Sequence of chain 1.D:
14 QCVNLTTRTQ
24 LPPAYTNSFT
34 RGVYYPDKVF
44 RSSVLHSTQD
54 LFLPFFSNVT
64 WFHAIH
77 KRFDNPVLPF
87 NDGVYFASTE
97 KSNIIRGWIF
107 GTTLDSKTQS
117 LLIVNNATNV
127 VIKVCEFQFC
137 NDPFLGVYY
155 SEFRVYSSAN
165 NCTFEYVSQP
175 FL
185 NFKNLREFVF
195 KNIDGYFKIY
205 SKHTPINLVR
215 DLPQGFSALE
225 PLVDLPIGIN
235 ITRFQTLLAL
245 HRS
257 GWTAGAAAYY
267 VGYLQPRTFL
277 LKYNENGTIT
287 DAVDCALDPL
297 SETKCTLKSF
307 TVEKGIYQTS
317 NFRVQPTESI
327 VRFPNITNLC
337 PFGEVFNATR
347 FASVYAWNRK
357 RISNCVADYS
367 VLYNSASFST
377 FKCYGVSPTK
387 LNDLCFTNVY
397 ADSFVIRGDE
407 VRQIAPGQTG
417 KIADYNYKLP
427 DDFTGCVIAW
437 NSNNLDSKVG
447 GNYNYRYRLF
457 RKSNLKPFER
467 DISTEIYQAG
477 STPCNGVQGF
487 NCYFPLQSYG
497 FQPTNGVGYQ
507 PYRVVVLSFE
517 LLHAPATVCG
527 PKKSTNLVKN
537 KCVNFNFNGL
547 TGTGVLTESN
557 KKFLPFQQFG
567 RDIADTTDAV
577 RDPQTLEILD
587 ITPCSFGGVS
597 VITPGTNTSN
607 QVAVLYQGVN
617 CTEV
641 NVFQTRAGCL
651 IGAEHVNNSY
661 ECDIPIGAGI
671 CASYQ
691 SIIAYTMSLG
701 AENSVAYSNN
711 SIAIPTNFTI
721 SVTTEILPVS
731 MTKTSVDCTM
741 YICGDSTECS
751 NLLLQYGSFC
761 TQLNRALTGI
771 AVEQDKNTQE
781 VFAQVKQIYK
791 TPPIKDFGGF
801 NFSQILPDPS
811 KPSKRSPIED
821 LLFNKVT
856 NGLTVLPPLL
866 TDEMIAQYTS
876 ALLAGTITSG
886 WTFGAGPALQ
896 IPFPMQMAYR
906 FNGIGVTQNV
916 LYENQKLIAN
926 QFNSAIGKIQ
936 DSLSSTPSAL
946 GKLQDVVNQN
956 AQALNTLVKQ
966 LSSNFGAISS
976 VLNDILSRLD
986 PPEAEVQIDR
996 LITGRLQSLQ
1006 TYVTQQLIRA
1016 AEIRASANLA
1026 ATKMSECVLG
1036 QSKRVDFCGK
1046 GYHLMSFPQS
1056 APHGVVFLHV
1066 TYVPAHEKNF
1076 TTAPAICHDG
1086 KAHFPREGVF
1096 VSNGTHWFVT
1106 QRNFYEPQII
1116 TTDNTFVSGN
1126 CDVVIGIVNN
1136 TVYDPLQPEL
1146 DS

Binding-site contacts:
Ligand atom C4 contacts residue ASN1074 of chain 1.F at 4.2 Å.
Ligand atom C6 contacts residue ALA706 of chain 1.F at 4.1 Å (hydrophobic).
Ligand atom C5 contacts residue ASN1074 of chain 1.F at 3.7 Å.
Ligand atom C8 contacts residue LYS1073 of chain 1.F at 3.9 Å.
Ligand atom C7 contacts residue ALA706 of chain 1.F at 3.9 Å (hydrophobic).
Ligand atom N2 contacts residue ASN1074 of chain 1.F at 2.9 Å (h-bond).
Ligand atom O7 contacts residue SER704 of chain 1.F at 4.2 Å.
Ligand atom C8 contacts residue ASN1074 of chain 1.F at 3.9 Å.
Ligand atom C8 contacts residue GLU1072 of chain 1.F at 3.3 Å.
Ligand atom C7 contacts residue ASN1074 of chain 1.F at 3.2 Å.
Ligand atom C8 contacts residue ALA706 of chain 1.F at 4.1 Å (hydrophobic).
Ligand atom C1 contacts residue ASN1074 of chain 1.F at 1.4 Å.
Ligand atom C3 contacts residue ASN1074 of chain 1.F at 3.8 Å.
Ligand atom O7 contacts residue ALA706 of chain 1.F at 3.4 Å.
Ligand atom C1 contacts residue GLN895 of chain 1.D at 4.5 Å.
Ligand atom O4 contacts residue ALA706 of chain 1.F at 4.2 Å.
Ligand atom C2 contacts residue ASN1074 of chain 1.F at 2.5 Å.
Ligand atom O5 contacts residue ASN1074 of chain 1.F at 2.4 Å (h-bond).
Ligand atom O7 contacts residue ASN1074 of chain 1.F at 3.2 Å (h-bond).
Ligand atom C5 contacts residue ALA706 of chain 1.F at 3.8 Å (hydrophobic).

A protein and the small-molecule ligand that binds it are described below.
Small molecule (SMILES): CC(=O)N[C@H]1[C@H](O[C@H]2[C@H](O)[C@@H](NC(C)=O)CO[C@@H]2CO)O[C@H](CO)[C@@H](O)[C@@H]1O

Sequence of chain 1.F:
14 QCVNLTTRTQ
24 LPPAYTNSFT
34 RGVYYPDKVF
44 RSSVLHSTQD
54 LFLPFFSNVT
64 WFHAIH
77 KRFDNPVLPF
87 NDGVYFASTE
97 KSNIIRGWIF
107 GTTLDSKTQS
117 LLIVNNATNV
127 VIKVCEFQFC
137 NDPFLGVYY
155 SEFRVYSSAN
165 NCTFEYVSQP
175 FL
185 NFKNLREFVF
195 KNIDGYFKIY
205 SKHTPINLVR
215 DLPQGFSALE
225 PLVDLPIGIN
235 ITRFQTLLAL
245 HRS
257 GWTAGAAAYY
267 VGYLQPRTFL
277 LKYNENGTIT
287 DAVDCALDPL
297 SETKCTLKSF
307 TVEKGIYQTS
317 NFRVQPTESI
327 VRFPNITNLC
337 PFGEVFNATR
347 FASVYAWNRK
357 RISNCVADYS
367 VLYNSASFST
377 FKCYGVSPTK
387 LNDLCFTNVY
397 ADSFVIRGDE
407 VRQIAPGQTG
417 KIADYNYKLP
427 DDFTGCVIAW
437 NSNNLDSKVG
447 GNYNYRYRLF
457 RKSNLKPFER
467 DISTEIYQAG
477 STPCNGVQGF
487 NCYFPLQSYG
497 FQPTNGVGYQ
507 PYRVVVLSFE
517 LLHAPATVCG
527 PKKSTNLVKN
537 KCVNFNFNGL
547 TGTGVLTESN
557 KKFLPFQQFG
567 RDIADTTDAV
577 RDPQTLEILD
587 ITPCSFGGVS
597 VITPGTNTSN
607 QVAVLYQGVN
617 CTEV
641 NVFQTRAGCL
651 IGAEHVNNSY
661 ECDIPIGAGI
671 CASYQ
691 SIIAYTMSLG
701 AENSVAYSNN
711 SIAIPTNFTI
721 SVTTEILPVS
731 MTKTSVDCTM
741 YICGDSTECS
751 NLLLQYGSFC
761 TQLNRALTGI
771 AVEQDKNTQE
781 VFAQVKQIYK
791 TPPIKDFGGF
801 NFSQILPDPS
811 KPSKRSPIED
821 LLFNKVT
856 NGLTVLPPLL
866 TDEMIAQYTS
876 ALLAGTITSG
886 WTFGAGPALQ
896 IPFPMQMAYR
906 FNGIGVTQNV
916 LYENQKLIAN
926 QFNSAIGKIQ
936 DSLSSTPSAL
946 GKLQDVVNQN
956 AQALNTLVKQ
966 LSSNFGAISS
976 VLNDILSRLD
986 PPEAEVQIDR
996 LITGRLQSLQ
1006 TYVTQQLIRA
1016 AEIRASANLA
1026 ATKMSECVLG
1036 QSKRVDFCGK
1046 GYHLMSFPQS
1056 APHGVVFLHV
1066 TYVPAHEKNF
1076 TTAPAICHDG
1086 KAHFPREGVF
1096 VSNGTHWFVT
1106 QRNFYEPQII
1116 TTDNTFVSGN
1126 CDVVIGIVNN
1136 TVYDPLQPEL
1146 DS